This small molecule binds to this protein.
Small molecule (SMILES): Cc1c[nH]c(=O)nc1N

Sequence of chain 1.A:
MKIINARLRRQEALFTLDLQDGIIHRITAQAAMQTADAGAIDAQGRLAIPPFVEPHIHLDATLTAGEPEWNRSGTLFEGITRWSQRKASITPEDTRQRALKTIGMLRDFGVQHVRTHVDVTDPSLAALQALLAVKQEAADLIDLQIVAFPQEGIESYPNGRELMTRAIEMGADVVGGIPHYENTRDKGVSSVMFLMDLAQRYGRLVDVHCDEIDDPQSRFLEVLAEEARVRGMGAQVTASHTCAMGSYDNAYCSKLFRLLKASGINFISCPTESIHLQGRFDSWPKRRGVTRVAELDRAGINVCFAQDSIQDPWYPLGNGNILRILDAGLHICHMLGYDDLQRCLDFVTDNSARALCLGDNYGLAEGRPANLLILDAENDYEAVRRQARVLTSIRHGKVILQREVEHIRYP

Binding-site contacts:
Ligand atom C2 contacts residue LEU76 of chain 1.A at 3.6 Å (hydrophobic).
Ligand atom C5 contacts residue TRP314 of chain 1.A at 3.7 Å (hydrophobic).
Ligand atom O2 contacts residue HIS209 of chain 1.A at 4.0 Å.
Ligand atom C6 contacts residue TRP314 of chain 1.A at 3.4 Å (hydrophobic).
Ligand atom N3 contacts residue HIS209 of chain 1.A at 3.7 Å.
Ligand atom C5 contacts residue HIS58 of chain 1.A at 3.5 Å.
Ligand atom O2 contacts residue GLU212 of chain 1.A at 3.8 Å.
Ligand atom CM5 contacts residue HIS58 of chain 1.A at 3.5 Å.
Ligand atom C5 contacts residue FE21 of chain 1.H at 4.0 Å.
Ligand atom CM5 contacts residue GLU273 of chain 1.A at 3.5 Å.
Ligand atom C2 contacts residue GLU212 of chain 1.A at 3.7 Å.
Ligand atom N1 contacts residue PHE149 of chain 1.A at 3.9 Å.
Ligand atom N1 contacts residue GLN151 of chain 1.A at 2.7 Å (h-bond).
Ligand atom C4 contacts residue FE21 of chain 1.H at 3.6 Å.
Ligand atom C4 contacts residue ASP308 of chain 1.A at 3.8 Å.
Ligand atom C6 contacts residue GLN151 of chain 1.A at 3.5 Å.
Ligand atom N1 contacts residue TRP314 of chain 1.A at 3.5 Å.
Ligand atom O2 contacts residue GLN151 of chain 1.A at 3.0 Å (h-bond).
Ligand atom C2 contacts residue HIS209 of chain 1.A at 4.0 Å.
Ligand atom N3 contacts residue LEU76 of chain 1.A at 3.4 Å.
Ligand atom O2 contacts residue LEU76 of chain 1.A at 3.6 Å.
Ligand atom C4 contacts residue GLU212 of chain 1.A at 3.5 Å.
Ligand atom N3 contacts residue GLU212 of chain 1.A at 2.8 Å (salt-bridge).
Ligand atom N1 contacts residue HIS58 of chain 1.A at 4.0 Å.
Ligand atom C5 contacts residue ASP308 of chain 1.A at 4.1 Å.
Ligand atom CM5 contacts residue SER309 of chain 1.A at 3.2 Å.
Ligand atom CM5 contacts residue ASP308 of chain 1.A at 3.4 Å.
Ligand atom C2 contacts residue PHE149 of chain 1.A at 4.0 Å (hydrophobic).
Ligand atom CM5 contacts residue TRP314 of chain 1.A at 3.6 Å (hydrophobic).
Ligand atom O2 contacts residue ILE178 of chain 1.A at 3.6 Å.
Ligand atom N4 contacts residue GLU273 of chain 1.A at 4.0 Å.
Ligand atom C2 contacts residue GLN151 of chain 1.A at 3.6 Å.
Ligand atom O2 contacts residue PHE149 of chain 1.A at 3.6 Å.
Ligand atom N4 contacts residue ASP308 of chain 1.A at 2.7 Å (salt-bridge).
Ligand atom C4 contacts residue HIS58 of chain 1.A at 4.0 Å.
Ligand atom N4 contacts residue FE21 of chain 1.H at 3.5 Å.
Ligand atom C6 contacts residue HIS58 of chain 1.A at 3.6 Å.
Ligand atom N4 contacts residue GLU212 of chain 1.A at 2.8 Å (salt-bridge).
Ligand atom CM5 contacts residue ASP312 of chain 1.A at 4.1 Å.
Ligand atom N4 contacts residue HIS241 of chain 1.A at 3.5 Å (h-bond).